Binding-site contacts:
Ligand atom CG contacts residue ASN35 of chain 3.A at 4.0 Å.
Ligand atom C3 contacts residue LEU36 of chain 3.A at 4.0 Å (hydrophobic).
Ligand atom C2 contacts residue ASP23 of chain 3.A at 3.3 Å.
Ligand atom C1 contacts residue TYR13 of chain 3.A at 3.8 Å (hydrophobic).
Ligand atom N contacts residue ASN35 of chain 3.A at 3.4 Å (h-bond).
Ligand atom N4 contacts residue GLN24 of chain 3.A at 3.8 Å.
Ligand atom ON1 contacts residue GLN24 of chain 3.A at 3.8 Å.
Ligand atom C6 contacts residue TYR13 of chain 3.A at 3.8 Å (hydrophobic).
Ligand atom O contacts residue TYR63 of chain 3.A at 4.0 Å.
Ligand atom CA contacts residue LEU27 of chain 3.A at 4.1 Å (hydrophobic).
Ligand atom C4 contacts residue ASP23 of chain 3.A at 4.1 Å.
Ligand atom O contacts residue LEU36 of chain 3.A at 3.7 Å.
Ligand atom C contacts residue TYR63 of chain 3.A at 4.0 Å (hydrophobic).
Ligand atom O1 contacts residue ALA62 of chain 3.A at 3.6 Å (h-bond).
Ligand atom N1 contacts residue ASP23 of chain 3.A at 3.8 Å.
Ligand atom O contacts residue TYR63 of chain 3.A at 3.6 Å.
Ligand atom O contacts residue ILE37 of chain 3.A at 3.2 Å (h-bond).
Ligand atom N1 contacts residue TYR13 of chain 3.A at 3.9 Å.
Ligand atom O contacts residue TYR63 of chain 3.A at 2.8 Å (h-bond).
Ligand atom CB contacts residue ASN35 of chain 3.A at 3.9 Å.
Ligand atom C4 contacts residue GLN24 of chain 3.A at 3.8 Å.
Ligand atom N contacts residue ASN35 of chain 3.A at 3.8 Å.
Ligand atom C contacts residue TYR63 of chain 3.A at 4.0 Å (hydrophobic).
Ligand atom C3 contacts residue ILE37 of chain 3.A at 3.7 Å (hydrophobic).
Ligand atom C2 contacts residue PRO38 of chain 3.A at 4.2 Å (hydrophobic).
Ligand atom C1 contacts residue ALA62 of chain 3.A at 3.5 Å (hydrophobic).
Ligand atom O2 contacts residue TYR63 of chain 3.A at 3.5 Å.
Ligand atom CB contacts residue TYR13 of chain 3.A at 3.9 Å (hydrophobic).
Ligand atom C contacts residue LEU36 of chain 3.A at 3.9 Å (hydrophobic).
Ligand atom CG contacts residue PHE128 of chain 3.A at 3.6 Å (hydrophobic).
Ligand atom CD contacts residue PHE128 of chain 3.A at 4.1 Å (hydrophobic).
Ligand atom N contacts residue TYR63 of chain 3.A at 4.0 Å.
Ligand atom CB contacts residue ASN35 of chain 3.A at 3.8 Å.
Ligand atom CB contacts residue LEU36 of chain 3.A at 3.5 Å (hydrophobic).
Ligand atom C3 contacts residue ASP23 of chain 3.A at 3.2 Å.
Ligand atom O2 contacts residue ALA62 of chain 3.A at 3.2 Å (h-bond).
Ligand atom O2 contacts residue ILE37 of chain 3.A at 3.5 Å.
Ligand atom CA contacts residue ASN35 of chain 3.A at 4.1 Å.
Ligand atom C1 contacts residue ASP23 of chain 3.A at 3.6 Å.
Ligand atom CD contacts residue TYR63 of chain 3.A at 3.9 Å (hydrophobic).

Sequence of chain 3.A:
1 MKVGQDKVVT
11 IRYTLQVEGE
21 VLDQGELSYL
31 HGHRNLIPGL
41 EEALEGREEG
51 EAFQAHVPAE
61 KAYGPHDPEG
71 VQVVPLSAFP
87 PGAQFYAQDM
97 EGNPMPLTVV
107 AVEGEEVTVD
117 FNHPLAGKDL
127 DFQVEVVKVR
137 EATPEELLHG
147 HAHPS

This protein binds this small molecule.
Small molecule (SMILES): CC(C)C[C@H](NC(=O)[C@H](C)NC(=O)CCC(=O)O)C(=O)N1CCC[C@H]1C(=O)N[C@@H](C)C(=O)Nc1ccc([N+](=O)O)cc1